Sequence of chain 1.B:
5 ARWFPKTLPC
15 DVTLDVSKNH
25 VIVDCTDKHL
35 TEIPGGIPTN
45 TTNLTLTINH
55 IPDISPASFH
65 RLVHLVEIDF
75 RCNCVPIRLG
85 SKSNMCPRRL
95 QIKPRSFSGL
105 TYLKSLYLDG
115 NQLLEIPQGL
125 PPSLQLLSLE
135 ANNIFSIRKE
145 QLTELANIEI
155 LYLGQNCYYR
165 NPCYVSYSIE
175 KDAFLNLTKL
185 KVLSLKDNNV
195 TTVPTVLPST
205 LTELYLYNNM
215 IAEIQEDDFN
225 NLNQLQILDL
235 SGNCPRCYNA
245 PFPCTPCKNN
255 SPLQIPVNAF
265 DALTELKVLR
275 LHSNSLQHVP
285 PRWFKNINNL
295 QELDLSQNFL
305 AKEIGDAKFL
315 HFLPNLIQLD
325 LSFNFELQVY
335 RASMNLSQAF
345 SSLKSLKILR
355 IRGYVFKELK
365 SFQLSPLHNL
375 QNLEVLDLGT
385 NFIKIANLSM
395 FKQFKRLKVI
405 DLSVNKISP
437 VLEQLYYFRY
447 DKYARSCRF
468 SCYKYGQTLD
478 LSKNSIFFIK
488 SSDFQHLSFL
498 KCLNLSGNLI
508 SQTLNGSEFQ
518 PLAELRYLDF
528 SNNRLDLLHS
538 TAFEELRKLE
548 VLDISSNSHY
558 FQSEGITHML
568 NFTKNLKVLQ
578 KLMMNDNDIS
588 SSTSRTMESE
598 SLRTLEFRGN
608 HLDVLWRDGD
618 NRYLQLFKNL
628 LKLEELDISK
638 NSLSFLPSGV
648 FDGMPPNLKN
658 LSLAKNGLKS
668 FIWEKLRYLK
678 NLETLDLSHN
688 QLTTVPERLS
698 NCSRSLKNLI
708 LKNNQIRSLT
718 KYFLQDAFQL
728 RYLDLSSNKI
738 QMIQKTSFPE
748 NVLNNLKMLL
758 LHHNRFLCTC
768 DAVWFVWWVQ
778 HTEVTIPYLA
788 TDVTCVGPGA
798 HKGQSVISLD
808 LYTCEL

A small-molecule ligand and the protein it binds are described below.
Small molecule (SMILES): CC(=O)N[C@@H]1[C@@H](O)[C@H](O)[C@@H](CO)O[C@H]1O

Binding-site contacts:
Ligand atom O7 contacts residue ASN512 of chain 1.B at 3.7 Å.
Ligand atom N2 contacts residue SER514 of chain 1.B at 4.0 Å.
Ligand atom C8 contacts residue SER514 of chain 1.B at 4.1 Å.
Ligand atom O5 contacts residue ASN512 of chain 1.B at 2.3 Å (h-bond).
Ligand atom C1 contacts residue SER514 of chain 1.B at 3.6 Å.
Ligand atom C1 contacts residue ASN512 of chain 1.B at 1.4 Å.
Ligand atom C5 contacts residue ASN512 of chain 1.B at 3.6 Å.
Ligand atom C8 contacts residue ASN512 of chain 1.B at 3.9 Å.
Ligand atom N2 contacts residue ASN512 of chain 1.B at 3.2 Å (h-bond).
Ligand atom C7 contacts residue ASN512 of chain 1.B at 3.7 Å.
Ligand atom C4 contacts residue ASN512 of chain 1.B at 4.1 Å.
Ligand atom C5 contacts residue SER514 of chain 1.B at 4.3 Å.
Ligand atom C2 contacts residue ASN512 of chain 1.B at 2.5 Å.
Ligand atom O5 contacts residue SER514 of chain 1.B at 4.1 Å.
Ligand atom C8 contacts residue GLY513 of chain 1.B at 3.9 Å.
Ligand atom C3 contacts residue ASN512 of chain 1.B at 3.8 Å.